Binding-site contacts:
Ligand atom C2 contacts residue LEU116 of chain 1.B at 3.8 Å (hydrophobic).
Ligand atom O16 contacts residue THR48 of chain 1.B at 2.7 Å (h-bond).
Ligand atom C6 contacts residue LEU116 of chain 1.B at 4.2 Å (hydrophobic).
Ligand atom O16 contacts residue CYS174 of chain 1.B at 3.3 Å (h-bond).
Ligand atom C12 contacts residue VAL294 of chain 1.B at 4.3 Å (hydrophobic).
Ligand atom C12 contacts residue NAD1 of chain 1.J at 3.7 Å.
Ligand atom C14 contacts residue CYS174 of chain 1.B at 3.6 Å (hydrophobic).
Ligand atom C12 contacts residue THR48 of chain 1.B at 3.7 Å.
Ligand atom C14 contacts residue NAD1 of chain 1.J at 3.9 Å.
Ligand atom C6 contacts residue VAL318 of chain 1.B at 4.1 Å (hydrophobic).
Ligand atom C5 contacts residue NAD1 of chain 1.J at 3.9 Å.
Ligand atom C1 contacts residue MET306 of chain 1.A at 3.3 Å (hydrophobic).
Ligand atom O16 contacts residue ZN1 of chain 1.H at 2.2 Å.
Ligand atom C14 contacts residue HIS67 of chain 1.B at 3.3 Å.
Ligand atom O16 contacts residue NAD1 of chain 1.J at 3.1 Å.
Ligand atom C14 contacts residue LEU141 of chain 1.B at 4.2 Å (hydrophobic).
Ligand atom C14 contacts residue PHE93 of chain 1.B at 3.8 Å (hydrophobic).
Ligand atom C5 contacts residue VAL318 of chain 1.B at 4.1 Å (hydrophobic).
Ligand atom C4 contacts residue VAL294 of chain 1.B at 3.7 Å (hydrophobic).
Ligand atom C3 contacts residue VAL294 of chain 1.B at 3.9 Å (hydrophobic).
Ligand atom C1 contacts residue LEU309 of chain 1.A at 4.5 Å (hydrophobic).
Ligand atom C14 contacts residue ZN1 of chain 1.H at 3.0 Å.
Ligand atom C5 contacts residue PHE93 of chain 1.B at 3.6 Å (hydrophobic).
Ligand atom N13 contacts residue LEU141 of chain 1.B at 4.2 Å.
Ligand atom N13 contacts residue ZN1 of chain 1.H at 4.3 Å.
Ligand atom O16 contacts residue CYS46 of chain 1.B at 3.6 Å.
Ligand atom N13 contacts residue NAD1 of chain 1.J at 4.0 Å.
Ligand atom C14 contacts residue THR48 of chain 1.B at 3.6 Å.
Ligand atom O16 contacts residue HIS67 of chain 1.B at 3.0 Å (h-bond).
Ligand atom N13 contacts residue THR48 of chain 1.B at 3.9 Å.
Ligand atom C4 contacts residue VAL318 of chain 1.B at 4.3 Å (hydrophobic).
Ligand atom C6 contacts residue MET306 of chain 1.A at 3.2 Å (hydrophobic).
Ligand atom N13 contacts residue PHE93 of chain 1.B at 3.2 Å.
Ligand atom C4 contacts residue LEU309 of chain 1.A at 4.3 Å (hydrophobic).
Ligand atom C1 contacts residue LEU116 of chain 1.B at 4.4 Å (hydrophobic).
Ligand atom C6 contacts residue LEU309 of chain 1.A at 4.2 Å (hydrophobic).
Ligand atom C12 contacts residue PHE93 of chain 1.B at 3.9 Å (hydrophobic).

Sequence of chain 1.A:
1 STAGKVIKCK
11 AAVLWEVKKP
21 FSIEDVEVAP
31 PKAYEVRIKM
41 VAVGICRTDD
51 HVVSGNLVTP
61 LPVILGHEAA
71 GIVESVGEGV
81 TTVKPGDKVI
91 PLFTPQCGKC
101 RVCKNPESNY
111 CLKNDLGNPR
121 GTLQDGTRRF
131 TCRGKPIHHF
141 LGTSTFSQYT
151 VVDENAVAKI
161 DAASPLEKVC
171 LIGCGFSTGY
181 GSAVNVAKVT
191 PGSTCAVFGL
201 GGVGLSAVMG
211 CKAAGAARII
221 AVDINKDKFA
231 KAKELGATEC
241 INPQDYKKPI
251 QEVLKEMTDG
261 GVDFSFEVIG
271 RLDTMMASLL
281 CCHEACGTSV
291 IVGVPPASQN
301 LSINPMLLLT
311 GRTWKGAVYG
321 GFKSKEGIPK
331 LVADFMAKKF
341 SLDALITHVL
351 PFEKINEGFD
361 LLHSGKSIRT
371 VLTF

The protein below binds the small molecule below.
Small molecule (SMILES): CCCCCCCNC=O

Sequence of chain 1.B:
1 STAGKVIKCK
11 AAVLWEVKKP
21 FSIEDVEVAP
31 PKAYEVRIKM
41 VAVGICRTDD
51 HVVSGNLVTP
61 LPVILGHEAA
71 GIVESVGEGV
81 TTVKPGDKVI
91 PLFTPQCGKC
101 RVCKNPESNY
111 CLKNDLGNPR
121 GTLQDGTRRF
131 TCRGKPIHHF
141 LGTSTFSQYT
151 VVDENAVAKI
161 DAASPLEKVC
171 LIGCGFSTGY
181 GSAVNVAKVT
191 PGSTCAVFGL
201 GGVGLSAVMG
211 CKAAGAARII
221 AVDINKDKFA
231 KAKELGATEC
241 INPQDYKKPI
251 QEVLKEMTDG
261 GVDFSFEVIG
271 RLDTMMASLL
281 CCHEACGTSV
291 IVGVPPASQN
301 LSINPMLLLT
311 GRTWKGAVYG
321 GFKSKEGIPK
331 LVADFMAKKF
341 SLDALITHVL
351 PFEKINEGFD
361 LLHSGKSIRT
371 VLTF